Sequence of chain 1.MA:
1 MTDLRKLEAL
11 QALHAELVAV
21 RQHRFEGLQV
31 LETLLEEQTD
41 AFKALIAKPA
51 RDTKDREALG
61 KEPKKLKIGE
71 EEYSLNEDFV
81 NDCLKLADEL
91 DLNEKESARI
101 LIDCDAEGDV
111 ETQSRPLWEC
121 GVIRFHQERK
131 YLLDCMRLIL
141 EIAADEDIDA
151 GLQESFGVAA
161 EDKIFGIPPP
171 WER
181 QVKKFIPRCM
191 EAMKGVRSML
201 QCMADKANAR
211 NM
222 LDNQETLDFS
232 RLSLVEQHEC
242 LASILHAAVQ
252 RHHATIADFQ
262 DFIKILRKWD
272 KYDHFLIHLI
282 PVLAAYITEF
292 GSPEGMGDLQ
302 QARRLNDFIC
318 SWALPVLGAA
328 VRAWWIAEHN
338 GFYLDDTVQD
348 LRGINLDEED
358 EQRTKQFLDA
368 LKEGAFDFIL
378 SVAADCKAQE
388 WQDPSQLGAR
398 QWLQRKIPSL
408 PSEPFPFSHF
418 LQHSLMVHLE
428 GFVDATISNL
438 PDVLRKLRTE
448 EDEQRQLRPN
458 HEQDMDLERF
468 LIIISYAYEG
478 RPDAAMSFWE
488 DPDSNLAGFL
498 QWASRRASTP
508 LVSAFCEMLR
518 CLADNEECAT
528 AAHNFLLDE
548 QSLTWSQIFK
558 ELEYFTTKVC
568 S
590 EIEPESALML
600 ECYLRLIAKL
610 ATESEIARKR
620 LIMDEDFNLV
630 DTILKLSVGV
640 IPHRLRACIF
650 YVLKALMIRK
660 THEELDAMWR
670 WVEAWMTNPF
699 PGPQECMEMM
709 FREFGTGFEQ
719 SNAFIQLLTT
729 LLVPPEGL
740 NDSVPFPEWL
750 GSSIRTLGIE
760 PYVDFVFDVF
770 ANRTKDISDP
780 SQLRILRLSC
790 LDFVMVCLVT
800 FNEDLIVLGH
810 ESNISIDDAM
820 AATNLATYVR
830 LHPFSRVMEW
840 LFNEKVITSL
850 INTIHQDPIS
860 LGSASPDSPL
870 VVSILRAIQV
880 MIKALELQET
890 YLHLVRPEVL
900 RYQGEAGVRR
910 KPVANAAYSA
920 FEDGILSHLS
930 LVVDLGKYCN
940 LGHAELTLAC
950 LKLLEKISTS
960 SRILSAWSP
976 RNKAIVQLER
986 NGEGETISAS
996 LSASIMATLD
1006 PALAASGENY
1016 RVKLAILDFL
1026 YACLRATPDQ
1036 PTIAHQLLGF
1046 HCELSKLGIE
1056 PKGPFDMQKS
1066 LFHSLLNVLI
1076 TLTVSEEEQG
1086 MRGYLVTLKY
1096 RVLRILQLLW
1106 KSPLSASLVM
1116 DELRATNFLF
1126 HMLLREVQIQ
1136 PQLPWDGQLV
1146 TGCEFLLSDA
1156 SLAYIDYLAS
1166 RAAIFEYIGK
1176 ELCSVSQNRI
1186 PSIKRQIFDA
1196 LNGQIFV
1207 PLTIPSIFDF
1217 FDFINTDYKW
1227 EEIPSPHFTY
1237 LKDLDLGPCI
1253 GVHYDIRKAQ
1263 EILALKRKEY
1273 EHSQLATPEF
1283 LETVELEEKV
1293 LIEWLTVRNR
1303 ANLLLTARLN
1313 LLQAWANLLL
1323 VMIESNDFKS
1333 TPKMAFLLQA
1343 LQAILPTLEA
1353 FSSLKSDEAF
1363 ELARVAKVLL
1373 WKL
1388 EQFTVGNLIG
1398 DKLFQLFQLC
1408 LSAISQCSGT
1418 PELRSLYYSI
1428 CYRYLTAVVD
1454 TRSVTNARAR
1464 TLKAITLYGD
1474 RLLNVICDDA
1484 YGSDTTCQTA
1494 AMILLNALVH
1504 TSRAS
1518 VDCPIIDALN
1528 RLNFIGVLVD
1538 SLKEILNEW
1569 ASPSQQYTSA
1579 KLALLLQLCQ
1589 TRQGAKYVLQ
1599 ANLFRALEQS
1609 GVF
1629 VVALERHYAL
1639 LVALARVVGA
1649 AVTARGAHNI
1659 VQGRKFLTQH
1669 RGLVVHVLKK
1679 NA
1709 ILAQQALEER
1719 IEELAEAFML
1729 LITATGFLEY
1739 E

Sequence of chain 1.KB:
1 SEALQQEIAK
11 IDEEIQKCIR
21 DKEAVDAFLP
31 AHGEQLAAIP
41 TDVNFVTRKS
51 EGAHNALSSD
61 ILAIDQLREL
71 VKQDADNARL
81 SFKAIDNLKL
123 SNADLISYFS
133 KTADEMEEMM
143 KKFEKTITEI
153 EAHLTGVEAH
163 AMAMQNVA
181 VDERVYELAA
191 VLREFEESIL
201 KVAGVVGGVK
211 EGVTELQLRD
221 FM

The small molecule below binds the protein below.
Small molecule (SMILES): CC[C@H](C)[C@H](N)C(=O)N[C@@H](CC(C)C)C(=O)N1CCC[C@H]1C(=O)N[C@@H](CCSC)C(=O)N[C@@H](Cc1ccc(O)cc1)C(=O)N[C@@H](CCCCN)C(=O)N[C@@H](CC(C)C)C(=O)N[C@@H](CO)C(=O)N1CCC[C@H]1C=O

Sequence of chain 1.PB:
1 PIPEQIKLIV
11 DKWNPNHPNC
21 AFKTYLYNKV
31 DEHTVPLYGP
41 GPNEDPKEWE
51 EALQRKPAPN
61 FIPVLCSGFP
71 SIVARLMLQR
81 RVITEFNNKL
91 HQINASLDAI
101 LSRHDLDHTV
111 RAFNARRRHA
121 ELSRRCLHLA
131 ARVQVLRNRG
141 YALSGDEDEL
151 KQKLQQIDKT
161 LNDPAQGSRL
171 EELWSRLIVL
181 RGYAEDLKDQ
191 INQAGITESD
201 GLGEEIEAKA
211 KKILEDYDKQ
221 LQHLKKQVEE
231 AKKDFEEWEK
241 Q

Binding-site contacts:
Ligand atom SD contacts residue ASN1072 of chain 1.MA at 3.7 Å.
Ligand atom O contacts residue HIS1126 of chain 1.MA at 3.3 Å (h-bond).
Ligand atom CZ contacts residue GLN1063 of chain 1.MA at 4.1 Å.
Ligand atom CD2 contacts residue GLN1063 of chain 1.MA at 3.6 Å.
Ligand atom CG contacts residue ASN1072 of chain 1.MA at 4.2 Å.
Ligand atom CD2 contacts residue HIS1126 of chain 1.MA at 3.4 Å.
Ligand atom CD2 contacts residue PHE1125 of chain 1.MA at 4.2 Å (hydrophobic).
Ligand atom CG2 contacts residue GLN1063 of chain 1.MA at 3.3 Å.
Ligand atom CD1 contacts residue TYR141 of chain 1.PB at 3.5 Å (hydrophobic).
Ligand atom CZ contacts residue ASP182 of chain 1.KB at 4.1 Å.
Ligand atom OH contacts residue ASP182 of chain 1.KB at 3.4 Å (salt-bridge).
Ligand atom CD1 contacts residue ASN1072 of chain 1.MA at 4.0 Å.
Ligand atom OH contacts residue HIS1068 of chain 1.MA at 3.8 Å.
Ligand atom O contacts residue THR1121 of chain 1.MA at 4.0 Å.
Ligand atom CD1 contacts residue ASN1122 of chain 1.MA at 4.3 Å.
Ligand atom CB contacts residue THR1121 of chain 1.MA at 3.3 Å.
Ligand atom O contacts residue GLN1063 of chain 1.MA at 2.9 Å (h-bond).
Ligand atom O contacts residue VAL1202 of chain 1.MA at 3.2 Å.
Ligand atom CD2 contacts residue ALA1120 of chain 1.MA at 3.5 Å (hydrophobic).
Ligand atom CD2 contacts residue THR1121 of chain 1.MA at 4.0 Å.
Ligand atom C contacts residue HIS1126 of chain 1.MA at 4.0 Å.
Ligand atom CD1 contacts residue PHE1125 of chain 1.MA at 3.6 Å (hydrophobic).
Ligand atom CE1 contacts residue ASN1072 of chain 1.MA at 3.3 Å.
Ligand atom CG contacts residue THR1121 of chain 1.MA at 3.3 Å.
Ligand atom C contacts residue GLN1063 of chain 1.MA at 3.9 Å.
Ligand atom CZ contacts residue ASN1072 of chain 1.MA at 3.5 Å.
Ligand atom CD1 contacts residue THR1121 of chain 1.MA at 3.0 Å.
Ligand atom CE1 contacts residue THR1121 of chain 1.MA at 3.9 Å.
Ligand atom CE2 contacts residue GLN1063 of chain 1.MA at 3.3 Å.
Ligand atom OH contacts residue GLN1063 of chain 1.MA at 3.7 Å.
Ligand atom OH contacts residue GLU183 of chain 1.KB at 3.9 Å.
Ligand atom CE2 contacts residue ASP182 of chain 1.KB at 4.3 Å.
Ligand atom OH contacts residue ASN1072 of chain 1.MA at 3.1 Å (h-bond).
Ligand atom CD1 contacts residue GLN1063 of chain 1.MA at 3.8 Å.
Ligand atom CG1 contacts residue TYR141 of chain 1.PB at 3.9 Å (hydrophobic).
Ligand atom CD2 contacts residue LEU1129 of chain 1.MA at 4.2 Å (hydrophobic).
Ligand atom CG contacts residue HIS1126 of chain 1.MA at 4.3 Å.
Ligand atom CA contacts residue GLN1063 of chain 1.MA at 4.3 Å.
Ligand atom CD2 contacts residue THR1121 of chain 1.MA at 4.3 Å.
Ligand atom C contacts residue VAL1202 of chain 1.MA at 4.2 Å (hydrophobic).